The protein below binds the small molecule below.
Small molecule (SMILES): CC(=O)N[C@H]1[C@H](O[C@H]2[C@H](O)[C@@H](NC(C)=O)CO[C@@H]2CO)O[C@H](CO)[C@@H](O[C@@H]2O[C@H](CO)[C@@H](O)[C@H](O)[C@@H]2O)[C@@H]1O

Sequence of chain 2.D:
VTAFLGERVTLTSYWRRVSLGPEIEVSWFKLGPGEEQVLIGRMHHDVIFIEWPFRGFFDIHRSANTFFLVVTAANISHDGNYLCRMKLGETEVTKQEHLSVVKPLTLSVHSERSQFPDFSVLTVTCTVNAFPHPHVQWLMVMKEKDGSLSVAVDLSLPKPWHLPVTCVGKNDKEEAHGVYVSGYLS

Binding-site contacts:
Ligand atom C2 contacts residue PHE57 of chain 2.D at 4.4 Å (hydrophobic).
Ligand atom O3 contacts residue ASN75 of chain 2.D at 4.5 Å.
Ligand atom N2 contacts residue SER77 of chain 2.D at 4.5 Å.
Ligand atom C4 contacts residue PHE57 of chain 2.D at 3.8 Å (hydrophobic).
Ligand atom C4 contacts residue ASN75 of chain 2.D at 4.1 Å.
Ligand atom C8 contacts residue PHE54 of chain 2.D at 3.8 Å (hydrophobic).
Ligand atom O6 contacts residue HIS78 of chain 2.D at 2.9 Å (h-bond).
Ligand atom C8 contacts residue ASP160 of chain 2.D at 3.9 Å.
Ligand atom C7 contacts residue ASN75 of chain 2.D at 3.5 Å.
Ligand atom C6 contacts residue HIS78 of chain 2.D at 3.5 Å.
Ligand atom C7 contacts residue PRO53 of chain 2.D at 4.2 Å (hydrophobic).
Ligand atom C5 contacts residue ASN75 of chain 2.D at 3.6 Å.
Ligand atom O3 contacts residue PRO53 of chain 2.D at 4.5 Å.
Ligand atom C1 contacts residue ASN75 of chain 2.D at 1.4 Å.
Ligand atom C3 contacts residue PRO53 of chain 2.D at 3.7 Å (hydrophobic).
Ligand atom N2 contacts residue ASN75 of chain 2.D at 3.0 Å (h-bond).
Ligand atom C1 contacts residue PRO53 of chain 2.D at 4.1 Å (hydrophobic).
Ligand atom C3 contacts residue ASN75 of chain 2.D at 3.7 Å.
Ligand atom C6 contacts residue PHE57 of chain 2.D at 4.0 Å (hydrophobic).
Ligand atom O5 contacts residue PHE57 of chain 2.D at 3.7 Å.
Ligand atom C3 contacts residue PHE57 of chain 2.D at 4.3 Å (hydrophobic).
Ligand atom C1 contacts residue SER77 of chain 2.D at 4.0 Å.
Ligand atom C5 contacts residue PHE57 of chain 2.D at 4.0 Å (hydrophobic).
Ligand atom C1 contacts residue HIS78 of chain 2.D at 3.5 Å.
Ligand atom O6 contacts residue PHE54 of chain 2.D at 3.9 Å.
Ligand atom C1 contacts residue PHE57 of chain 2.D at 4.0 Å (hydrophobic).
Ligand atom C2 contacts residue PRO53 of chain 2.D at 3.9 Å (hydrophobic).
Ligand atom N2 contacts residue PRO53 of chain 2.D at 3.3 Å (h-bond).
Ligand atom C8 contacts residue LYS159 of chain 2.D at 3.9 Å.
Ligand atom O3 contacts residue PHE57 of chain 2.D at 3.9 Å.
Ligand atom C2 contacts residue ASN75 of chain 2.D at 2.3 Å.
Ligand atom O5 contacts residue HIS78 of chain 2.D at 2.8 Å (h-bond).
Ligand atom O6 contacts residue PHE58 of chain 2.D at 3.8 Å.
Ligand atom C8 contacts residue PRO53 of chain 2.D at 4.0 Å (hydrophobic).
Ligand atom O7 contacts residue ASN75 of chain 2.D at 3.6 Å (h-bond).
Ligand atom O5 contacts residue ASN75 of chain 2.D at 2.4 Å (h-bond).
Ligand atom C5 contacts residue HIS78 of chain 2.D at 3.6 Å.